A protein and the small-molecule ligand that binds it are described below.
Small molecule (SMILES): CC(=O)N[C@@H]1[C@@H](O)[C@H](O)[C@@H](CO)O[C@H]1O

Binding-site contacts:
Ligand atom C2 contacts residue ASN56 of chain 1.A at 2.5 Å.
Ligand atom C8 contacts residue GLU55 of chain 1.A at 3.8 Å.
Ligand atom C8 contacts residue SER11 of chain 1.B at 4.1 Å.
Ligand atom N2 contacts residue GLU55 of chain 1.A at 4.2 Å.
Ligand atom O7 contacts residue GLY10 of chain 1.B at 4.3 Å.
Ligand atom C3 contacts residue ASN56 of chain 1.A at 3.9 Å.
Ligand atom C7 contacts residue ASN56 of chain 1.A at 3.7 Å.
Ligand atom O7 contacts residue SER11 of chain 1.B at 3.4 Å.
Ligand atom C5 contacts residue ASN56 of chain 1.A at 3.9 Å.
Ligand atom C4 contacts residue ASN56 of chain 1.A at 4.4 Å.
Ligand atom N2 contacts residue ASN56 of chain 1.A at 2.9 Å (h-bond).
Ligand atom C7 contacts residue GLU55 of chain 1.A at 4.5 Å.
Ligand atom O7 contacts residue ASN56 of chain 1.A at 4.2 Å.
Ligand atom C7 contacts residue SER11 of chain 1.B at 4.2 Å.
Ligand atom O5 contacts residue ASN56 of chain 1.A at 2.5 Å (h-bond).
Ligand atom C1 contacts residue ASN56 of chain 1.A at 1.5 Å.

Sequence of chain 1.A:
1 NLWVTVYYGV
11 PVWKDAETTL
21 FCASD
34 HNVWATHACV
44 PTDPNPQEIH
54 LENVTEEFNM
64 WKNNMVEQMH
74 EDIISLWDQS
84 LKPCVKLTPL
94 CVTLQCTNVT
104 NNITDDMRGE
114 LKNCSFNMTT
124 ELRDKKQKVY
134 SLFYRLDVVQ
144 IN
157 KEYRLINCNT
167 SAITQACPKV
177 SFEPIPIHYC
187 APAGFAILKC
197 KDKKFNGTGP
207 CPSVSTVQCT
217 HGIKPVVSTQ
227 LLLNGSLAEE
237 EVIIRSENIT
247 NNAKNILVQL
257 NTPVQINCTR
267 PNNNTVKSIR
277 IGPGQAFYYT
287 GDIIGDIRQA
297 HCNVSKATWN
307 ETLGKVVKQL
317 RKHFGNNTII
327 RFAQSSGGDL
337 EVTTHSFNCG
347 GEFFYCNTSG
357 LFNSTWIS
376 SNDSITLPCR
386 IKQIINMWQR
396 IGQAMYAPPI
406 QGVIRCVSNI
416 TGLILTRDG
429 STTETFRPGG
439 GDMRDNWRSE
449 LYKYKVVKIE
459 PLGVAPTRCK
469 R

Sequence of chain 1.B:
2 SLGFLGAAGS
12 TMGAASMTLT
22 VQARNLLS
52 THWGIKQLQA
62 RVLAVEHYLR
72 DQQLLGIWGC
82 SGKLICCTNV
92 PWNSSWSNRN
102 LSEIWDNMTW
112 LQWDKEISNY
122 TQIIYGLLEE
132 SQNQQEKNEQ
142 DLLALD